Binding-site contacts:
Ligand atom C6 contacts residue GLU106 of chain 1.A at 3.5 Å.
Ligand atom O2 contacts residue GLU106 of chain 1.A at 3.0 Å (salt-bridge).
Ligand atom C2 contacts residue GLU137 of chain 1.A at 4.0 Å.
Ligand atom O6 contacts residue GLU137 of chain 1.A at 3.5 Å (salt-bridge).
Ligand atom C2 contacts residue GLU106 of chain 1.A at 3.7 Å.
Ligand atom C5 contacts residue GLU106 of chain 1.A at 3.6 Å.
Ligand atom O5 contacts residue ARG140 of chain 1.A at 3.0 Å (salt-bridge).
Ligand atom O6 contacts residue GLU106 of chain 1.A at 2.6 Å (salt-bridge).
Ligand atom C1 contacts residue ARG140 of chain 1.A at 3.7 Å.
Ligand atom O5 contacts residue GLU106 of chain 1.A at 4.1 Å.
Ligand atom C5 contacts residue ARG140 of chain 1.A at 4.2 Å.
Ligand atom C1 contacts residue GLU106 of chain 1.A at 3.8 Å.
Ligand atom O5 contacts residue GLU137 of chain 1.A at 4.3 Å.
Ligand atom O6 contacts residue ARG140 of chain 1.A at 2.7 Å (salt-bridge).
Ligand atom C6 contacts residue ARG140 of chain 1.A at 3.6 Å.
Ligand atom O6 contacts residue ILE102 of chain 1.A at 3.5 Å.
Ligand atom C6 contacts residue ILE102 of chain 1.A at 4.2 Å (hydrophobic).
Ligand atom C1 contacts residue GLU137 of chain 1.A at 3.7 Å.
Ligand atom O1 contacts residue ARG140 of chain 1.A at 4.3 Å.
Ligand atom O2 contacts residue GLU137 of chain 1.A at 4.0 Å.
Ligand atom O6 contacts residue ASN133 of chain 1.A at 4.4 Å.
Ligand atom O1 contacts residue GLU106 of chain 1.A at 4.2 Å.

Sequence of chain 1.A:
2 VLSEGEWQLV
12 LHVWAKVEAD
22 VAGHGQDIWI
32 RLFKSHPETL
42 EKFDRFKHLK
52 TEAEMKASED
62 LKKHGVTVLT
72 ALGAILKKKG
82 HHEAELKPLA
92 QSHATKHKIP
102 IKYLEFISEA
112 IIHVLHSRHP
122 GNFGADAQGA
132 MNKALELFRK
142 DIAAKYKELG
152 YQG

A protein and the small-molecule ligand that binds it are described below.
Small molecule (SMILES): OC[C@H]1O[C@H](O[C@H]2O[C@H](CO)[C@@H](O)[C@H](O)[C@H]2O)[C@H](O)[C@@H](O)[C@@H]1O